Binding-site contacts:
Ligand atom O7 contacts residue ASN78 of chain 1.E at 4.1 Å.
Ligand atom C5 contacts residue ASN78 of chain 1.E at 3.7 Å.
Ligand atom C2 contacts residue ASN78 of chain 1.E at 2.5 Å.
Ligand atom C8 contacts residue VAL24 of chain 1.F at 4.1 Å (hydrophobic).
Ligand atom C1 contacts residue ASN78 of chain 1.E at 1.4 Å.
Ligand atom C7 contacts residue ASN78 of chain 1.E at 3.7 Å.
Ligand atom C3 contacts residue ASN78 of chain 1.E at 3.8 Å.
Ligand atom C7 contacts residue VAL24 of chain 1.F at 4.0 Å (hydrophobic).
Ligand atom N2 contacts residue ASN78 of chain 1.E at 2.9 Å (h-bond).
Ligand atom O5 contacts residue ASN78 of chain 1.E at 2.4 Å (h-bond).
Ligand atom O7 contacts residue VAL24 of chain 1.F at 3.2 Å.
Ligand atom C4 contacts residue ASN78 of chain 1.E at 4.2 Å.

Sequence of chain 1.E:
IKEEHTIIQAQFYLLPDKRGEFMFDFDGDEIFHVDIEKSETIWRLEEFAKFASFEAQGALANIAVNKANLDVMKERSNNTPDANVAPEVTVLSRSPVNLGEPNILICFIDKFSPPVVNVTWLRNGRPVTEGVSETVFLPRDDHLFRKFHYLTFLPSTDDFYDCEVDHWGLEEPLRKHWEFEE

Sequence of chain 1.F:
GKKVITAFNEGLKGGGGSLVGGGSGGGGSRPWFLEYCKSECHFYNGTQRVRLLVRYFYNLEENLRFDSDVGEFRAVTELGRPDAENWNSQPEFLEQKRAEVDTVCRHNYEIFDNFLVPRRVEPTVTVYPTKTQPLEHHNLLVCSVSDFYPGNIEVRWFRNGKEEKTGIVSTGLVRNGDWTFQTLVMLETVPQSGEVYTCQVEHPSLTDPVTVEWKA

The small molecule below binds the protein below.
Small molecule (SMILES): CC(=O)N[C@@H]1[C@@H](O)[C@H](O)[C@@H](CO)O[C@H]1O